A small-molecule ligand and the protein it binds are described below.
Small molecule (SMILES): Cc1cc(CCCCCCCOc2ccc(C3=NCCO3)cc2)on1

Binding-site contacts:
Ligand atom C3 contacts residue PHE237 of chain 42.B at 3.7 Å (hydrophobic).
Ligand atom C2A contacts residue TYR158 of chain 42.B at 3.9 Å (hydrophobic).
Ligand atom C5 contacts residue TYR111 of chain 42.B at 3.8 Å (hydrophobic).
Ligand atom N2 contacts residue TYR111 of chain 42.B at 3.1 Å.
Ligand atom C5B contacts residue LEU240 of chain 42.B at 3.5 Å (hydrophobic).
Ligand atom C6C contacts residue PHE237 of chain 42.B at 3.9 Å (hydrophobic).
Ligand atom O1 contacts residue PHE129 of chain 42.B at 3.8 Å.
Ligand atom C31 contacts residue TYR111 of chain 42.B at 3.7 Å (hydrophobic).
Ligand atom O1B contacts residue PHE133 of chain 42.B at 3.9 Å.
Ligand atom C4C contacts residue PHE237 of chain 42.B at 3.6 Å (hydrophobic).
Ligand atom C2B contacts residue TYR158 of chain 42.B at 3.5 Å (hydrophobic).
Ligand atom C2A contacts residue ILE193 of chain 42.B at 3.9 Å (hydrophobic).
Ligand atom C6C contacts residue VAL198 of chain 42.B at 3.9 Å (hydrophobic).
Ligand atom C6B contacts residue PHE133 of chain 42.B at 3.5 Å (hydrophobic).
Ligand atom O1B contacts residue ILE109 of chain 42.B at 3.8 Å.
Ligand atom C5A contacts residue ILE156 of chain 42.B at 3.2 Å (hydrophobic).
Ligand atom N2 contacts residue TYR204 of chain 42.B at 3.8 Å.
Ligand atom O1 contacts residue TYR204 of chain 42.B at 3.6 Å.
Ligand atom O1A contacts residue PHE135 of chain 42.B at 3.8 Å.
Ligand atom C4A contacts residue PRO180 of chain 42.B at 3.3 Å (hydrophobic).
Ligand atom C4 contacts residue TYR111 of chain 42.B at 3.6 Å (hydrophobic).
Ligand atom N3A contacts residue PRO180 of chain 42.B at 3.7 Å.
Ligand atom C4A contacts residue ILE182 of chain 42.B at 3.9 Å (hydrophobic).
Ligand atom C31 contacts residue PHE237 of chain 42.B at 3.8 Å (hydrophobic).
Ligand atom O1 contacts residue TYR111 of chain 42.B at 3.5 Å.
Ligand atom C5B contacts residue ILE193 of chain 42.B at 3.9 Å (hydrophobic).
Ligand atom C4A contacts residue SER181 of chain 42.B at 3.8 Å.
Ligand atom N3A contacts residue TYR158 of chain 42.B at 3.7 Å.
Ligand atom C3B contacts residue TYR158 of chain 42.B at 3.4 Å (hydrophobic).
Ligand atom C4C contacts residue VAL198 of chain 42.B at 3.8 Å (hydrophobic).
Ligand atom C4 contacts residue PHE237 of chain 42.B at 3.1 Å (hydrophobic).
Ligand atom C7C contacts residue TYR158 of chain 42.B at 3.8 Å (hydrophobic).
Ligand atom N3A contacts residue ALA24 of chain 42.D at 3.9 Å.
Ligand atom C2B contacts residue VAL195 of chain 42.B at 3.9 Å (hydrophobic).
Ligand atom C2C contacts residue PHE237 of chain 42.B at 3.8 Å (hydrophobic).
Ligand atom C5C contacts residue VAL195 of chain 42.B at 3.8 Å (hydrophobic).
Ligand atom C4B contacts residue ILE193 of chain 42.B at 3.8 Å (hydrophobic).
Ligand atom C5A contacts residue ILE182 of chain 42.B at 3.5 Å (hydrophobic).
Ligand atom C4B contacts residue TYR158 of chain 42.B at 3.8 Å (hydrophobic).
Ligand atom C3 contacts residue TYR111 of chain 42.B at 3.2 Å (hydrophobic).

Sequence of chain 42.B:
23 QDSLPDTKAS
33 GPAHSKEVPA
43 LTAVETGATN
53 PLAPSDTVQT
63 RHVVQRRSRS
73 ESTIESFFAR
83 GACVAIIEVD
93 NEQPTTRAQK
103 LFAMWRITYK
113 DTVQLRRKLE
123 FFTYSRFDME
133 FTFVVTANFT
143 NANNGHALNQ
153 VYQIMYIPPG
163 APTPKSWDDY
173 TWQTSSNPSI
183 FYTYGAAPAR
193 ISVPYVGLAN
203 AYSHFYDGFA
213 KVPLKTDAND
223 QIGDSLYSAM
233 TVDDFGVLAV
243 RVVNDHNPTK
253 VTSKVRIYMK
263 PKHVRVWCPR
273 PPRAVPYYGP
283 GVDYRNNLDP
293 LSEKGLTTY

Sequence of chain 43.D:
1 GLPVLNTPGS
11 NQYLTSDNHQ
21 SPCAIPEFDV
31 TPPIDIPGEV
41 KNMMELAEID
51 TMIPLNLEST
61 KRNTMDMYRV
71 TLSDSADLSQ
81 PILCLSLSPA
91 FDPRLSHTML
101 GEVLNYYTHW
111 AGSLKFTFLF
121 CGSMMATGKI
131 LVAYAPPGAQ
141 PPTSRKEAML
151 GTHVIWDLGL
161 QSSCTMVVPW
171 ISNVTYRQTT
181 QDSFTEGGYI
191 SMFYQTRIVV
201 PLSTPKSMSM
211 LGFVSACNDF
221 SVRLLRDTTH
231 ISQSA

Sequence of chain 42.D:
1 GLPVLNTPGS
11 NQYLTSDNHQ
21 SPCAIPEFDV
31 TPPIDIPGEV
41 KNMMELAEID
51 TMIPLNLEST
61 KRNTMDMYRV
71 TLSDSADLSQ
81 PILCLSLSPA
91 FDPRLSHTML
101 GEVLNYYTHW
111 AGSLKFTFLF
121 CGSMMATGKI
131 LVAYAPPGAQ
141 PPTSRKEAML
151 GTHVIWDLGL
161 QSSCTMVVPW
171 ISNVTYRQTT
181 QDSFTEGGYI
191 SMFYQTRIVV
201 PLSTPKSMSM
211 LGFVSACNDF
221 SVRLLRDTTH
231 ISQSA